Sequence of chain 1.B:
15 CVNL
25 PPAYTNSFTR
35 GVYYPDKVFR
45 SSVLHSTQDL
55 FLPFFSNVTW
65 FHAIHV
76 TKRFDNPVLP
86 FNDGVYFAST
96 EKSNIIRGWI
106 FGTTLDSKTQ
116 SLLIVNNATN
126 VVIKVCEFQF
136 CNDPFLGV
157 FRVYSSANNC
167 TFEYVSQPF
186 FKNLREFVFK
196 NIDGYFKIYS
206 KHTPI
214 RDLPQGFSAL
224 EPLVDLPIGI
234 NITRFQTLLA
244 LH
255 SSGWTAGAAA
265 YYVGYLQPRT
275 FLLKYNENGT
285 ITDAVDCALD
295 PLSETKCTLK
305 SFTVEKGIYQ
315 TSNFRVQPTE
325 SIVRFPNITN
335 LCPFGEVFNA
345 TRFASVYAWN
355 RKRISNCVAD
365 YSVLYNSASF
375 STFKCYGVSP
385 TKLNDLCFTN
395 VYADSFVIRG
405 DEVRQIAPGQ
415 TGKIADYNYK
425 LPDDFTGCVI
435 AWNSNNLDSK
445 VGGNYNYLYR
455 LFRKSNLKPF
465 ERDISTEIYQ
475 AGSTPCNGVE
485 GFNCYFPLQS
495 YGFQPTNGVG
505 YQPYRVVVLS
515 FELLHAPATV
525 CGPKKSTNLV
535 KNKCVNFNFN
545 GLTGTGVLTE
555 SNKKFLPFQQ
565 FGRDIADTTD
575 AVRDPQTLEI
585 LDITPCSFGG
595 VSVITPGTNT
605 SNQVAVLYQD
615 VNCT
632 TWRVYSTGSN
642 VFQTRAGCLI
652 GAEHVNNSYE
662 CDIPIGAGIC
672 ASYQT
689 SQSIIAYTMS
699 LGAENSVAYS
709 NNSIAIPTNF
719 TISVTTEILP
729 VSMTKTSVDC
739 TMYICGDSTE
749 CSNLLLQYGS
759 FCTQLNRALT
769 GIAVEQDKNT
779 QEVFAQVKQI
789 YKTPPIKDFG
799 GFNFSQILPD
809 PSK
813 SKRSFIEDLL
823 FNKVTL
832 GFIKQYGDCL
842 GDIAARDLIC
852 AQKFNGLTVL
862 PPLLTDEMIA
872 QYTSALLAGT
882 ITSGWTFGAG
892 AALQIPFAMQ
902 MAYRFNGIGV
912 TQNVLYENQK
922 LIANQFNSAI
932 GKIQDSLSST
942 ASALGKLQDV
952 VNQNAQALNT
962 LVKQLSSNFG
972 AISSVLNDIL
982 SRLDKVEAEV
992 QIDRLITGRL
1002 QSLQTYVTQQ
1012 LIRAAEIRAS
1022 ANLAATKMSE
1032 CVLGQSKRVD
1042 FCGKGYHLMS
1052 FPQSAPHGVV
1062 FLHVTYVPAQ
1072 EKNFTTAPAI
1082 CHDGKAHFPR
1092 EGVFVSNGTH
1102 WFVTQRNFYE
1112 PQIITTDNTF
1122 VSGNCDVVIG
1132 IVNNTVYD

Binding-site contacts:
Ligand atom C5 contacts residue ASN234 of chain 1.A at 3.5 Å.
Ligand atom C7 contacts residue GLU465 of chain 1.B at 4.4 Å.
Ligand atom N2 contacts residue ASN234 of chain 1.A at 3.1 Å (h-bond).
Ligand atom C4 contacts residue ASN234 of chain 1.A at 4.1 Å.
Ligand atom C5 contacts residue THR108 of chain 1.A at 4.2 Å.
Ligand atom C6 contacts residue THR108 of chain 1.A at 3.6 Å.
Ligand atom C2 contacts residue ASN234 of chain 1.A at 2.5 Å.
Ligand atom O5 contacts residue ASN234 of chain 1.A at 2.2 Å (h-bond).
Ligand atom O5 contacts residue THR236 of chain 1.A at 3.7 Å.
Ligand atom C7 contacts residue ARG457 of chain 1.B at 4.1 Å.
Ligand atom C7 contacts residue SER459 of chain 1.B at 4.5 Å.
Ligand atom C3 contacts residue ASN234 of chain 1.A at 3.8 Å.
Ligand atom O7 contacts residue ASN234 of chain 1.A at 4.4 Å.
Ligand atom O7 contacts residue GLU465 of chain 1.B at 4.1 Å.
Ligand atom C1 contacts residue THR236 of chain 1.A at 4.0 Å.
Ligand atom O7 contacts residue SER459 of chain 1.B at 4.0 Å.
Ligand atom C8 contacts residue ASN460 of chain 1.B at 4.1 Å.
Ligand atom O7 contacts residue ASN460 of chain 1.B at 4.3 Å.
Ligand atom C7 contacts residue ASN234 of chain 1.A at 4.1 Å.
Ligand atom C1 contacts residue ASN234 of chain 1.A at 1.5 Å.
Ligand atom C5 contacts residue THR236 of chain 1.A at 4.0 Å.
Ligand atom C8 contacts residue LYS462 of chain 1.B at 4.1 Å.
Ligand atom O7 contacts residue ARG457 of chain 1.B at 2.9 Å (salt-bridge).
Ligand atom O3 contacts residue SER459 of chain 1.B at 3.8 Å.
Ligand atom O5 contacts residue THR108 of chain 1.A at 3.5 Å (h-bond).
Ligand atom O6 contacts residue THR108 of chain 1.A at 3.1 Å (h-bond).
Ligand atom C6 contacts residue THR236 of chain 1.A at 4.1 Å.

A small-molecule ligand and the protein it binds are described below.
Small molecule (SMILES): CC(=O)N[C@@H]1[C@@H](O)[C@H](O)[C@@H](CO)O[C@H]1O

Sequence of chain 1.A:
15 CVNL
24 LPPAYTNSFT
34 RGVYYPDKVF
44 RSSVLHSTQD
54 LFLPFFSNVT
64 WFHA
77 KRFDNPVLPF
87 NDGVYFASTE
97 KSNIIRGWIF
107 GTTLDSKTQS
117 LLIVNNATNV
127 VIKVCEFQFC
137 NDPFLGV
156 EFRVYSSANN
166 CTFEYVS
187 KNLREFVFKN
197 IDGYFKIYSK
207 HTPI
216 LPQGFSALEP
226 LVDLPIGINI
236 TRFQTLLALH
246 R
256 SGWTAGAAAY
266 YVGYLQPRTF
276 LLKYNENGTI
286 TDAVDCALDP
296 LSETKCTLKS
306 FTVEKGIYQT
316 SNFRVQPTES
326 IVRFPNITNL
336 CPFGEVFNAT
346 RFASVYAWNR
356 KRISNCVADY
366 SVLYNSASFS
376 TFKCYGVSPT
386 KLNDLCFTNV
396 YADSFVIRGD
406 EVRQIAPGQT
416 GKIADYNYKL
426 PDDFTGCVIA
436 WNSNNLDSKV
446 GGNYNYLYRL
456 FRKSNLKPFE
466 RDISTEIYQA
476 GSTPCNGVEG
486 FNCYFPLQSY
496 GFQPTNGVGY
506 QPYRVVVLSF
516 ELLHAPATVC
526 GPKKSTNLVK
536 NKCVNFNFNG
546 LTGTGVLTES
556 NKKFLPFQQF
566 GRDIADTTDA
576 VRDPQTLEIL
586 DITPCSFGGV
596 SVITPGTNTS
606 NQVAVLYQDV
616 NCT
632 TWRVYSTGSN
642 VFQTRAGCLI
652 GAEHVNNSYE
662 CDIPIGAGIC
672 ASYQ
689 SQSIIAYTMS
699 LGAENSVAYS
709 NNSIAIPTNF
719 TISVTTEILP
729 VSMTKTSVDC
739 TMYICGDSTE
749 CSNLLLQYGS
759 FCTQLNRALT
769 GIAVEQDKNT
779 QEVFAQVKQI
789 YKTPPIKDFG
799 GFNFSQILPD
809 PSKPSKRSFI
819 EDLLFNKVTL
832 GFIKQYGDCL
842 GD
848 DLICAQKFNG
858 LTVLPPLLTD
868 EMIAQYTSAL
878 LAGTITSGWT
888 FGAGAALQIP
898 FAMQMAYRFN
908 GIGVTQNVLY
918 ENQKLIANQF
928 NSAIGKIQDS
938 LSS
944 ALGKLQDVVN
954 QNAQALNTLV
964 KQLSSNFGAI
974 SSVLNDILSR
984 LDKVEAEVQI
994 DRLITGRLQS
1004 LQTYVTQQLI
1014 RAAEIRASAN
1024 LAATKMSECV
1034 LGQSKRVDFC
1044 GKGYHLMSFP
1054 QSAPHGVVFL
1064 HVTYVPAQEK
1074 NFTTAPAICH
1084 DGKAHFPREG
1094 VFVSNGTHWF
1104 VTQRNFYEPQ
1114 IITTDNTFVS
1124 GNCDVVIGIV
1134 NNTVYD